Sequence of chain 1.P:
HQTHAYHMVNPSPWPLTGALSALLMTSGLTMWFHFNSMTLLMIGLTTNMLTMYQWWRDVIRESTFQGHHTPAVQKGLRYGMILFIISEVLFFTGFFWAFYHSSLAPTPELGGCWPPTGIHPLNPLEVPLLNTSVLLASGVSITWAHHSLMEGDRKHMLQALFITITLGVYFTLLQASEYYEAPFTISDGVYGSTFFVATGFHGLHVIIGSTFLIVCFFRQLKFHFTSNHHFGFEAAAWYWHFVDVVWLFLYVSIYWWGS

A small-molecule ligand and the protein it binds are described below.
Small molecule (SMILES): CCCCCCCCCCO[C@@H]1O[C@H](CO)[C@@H](O[C@H]2O[C@H](CO)[C@@H](O)[C@H](O)[C@H]2O)[C@H](O)[C@H]1O

Sequence of chain 1.W:
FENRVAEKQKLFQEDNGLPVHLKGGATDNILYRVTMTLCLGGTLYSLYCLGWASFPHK

Binding-site contacts:
Ligand atom O61 contacts residue DMU1 of chain 1.QD at 3.8 Å.
Ligand atom O7 contacts residue TRP52 of chain 1.W at 4.1 Å.
Ligand atom C37 contacts residue SER46 of chain 1.W at 3.5 Å.
Ligand atom C5 contacts residue DMU1 of chain 1.QD at 3.6 Å.
Ligand atom C34 contacts residue LEU145 of chain 1.N at 4.0 Å (hydrophobic).
Ligand atom C19 contacts residue MET33 of chain 1.P at 2.5 Å (hydrophobic).
Ligand atom C1 contacts residue TYR45 of chain 1.W at 4.2 Å (hydrophobic).
Ligand atom C18 contacts residue PHE37 of chain 1.P at 3.3 Å (hydrophobic).
Ligand atom C28 contacts residue THR32 of chain 1.P at 3.9 Å.
Ligand atom C22 contacts residue MET33 of chain 1.P at 3.5 Å (hydrophobic).
Ligand atom O3 contacts residue DMU1 of chain 1.QD at 3.2 Å (h-bond).
Ligand atom O5 contacts residue PHE37 of chain 1.P at 3.8 Å.
Ligand atom C57 contacts residue PHE37 of chain 1.P at 3.6 Å (hydrophobic).
Ligand atom O61 contacts residue PHE37 of chain 1.P at 2.7 Å (h-bond).
Ligand atom C4 contacts residue TRP52 of chain 1.W at 3.9 Å (hydrophobic).
Ligand atom C10 contacts residue DMU1 of chain 1.QD at 3.4 Å.
Ligand atom O49 contacts residue CYS49 of chain 1.W at 3.4 Å (h-bond).
Ligand atom C57 contacts residue TRP52 of chain 1.W at 4.0 Å (hydrophobic).
Ligand atom C43 contacts residue SER46 of chain 1.W at 3.9 Å.
Ligand atom O5 contacts residue TRP52 of chain 1.W at 4.0 Å.
Ligand atom C19 contacts residue PHE37 of chain 1.P at 3.7 Å (hydrophobic).
Ligand atom C43 contacts residue LEU110 of chain 1.N at 3.3 Å (hydrophobic).
Ligand atom O49 contacts residue TYR45 of chain 1.W at 3.9 Å.
Ligand atom O6 contacts residue TRP52 of chain 1.W at 3.8 Å.
Ligand atom C25 contacts residue THR32 of chain 1.P at 4.1 Å.
Ligand atom C40 contacts residue SER29 of chain 1.P at 4.0 Å.
Ligand atom C25 contacts residue MET33 of chain 1.P at 3.5 Å (hydrophobic).
Ligand atom C34 contacts residue ALA114 of chain 1.N at 4.1 Å (hydrophobic).
Ligand atom O1 contacts residue DMU1 of chain 1.QD at 4.0 Å.
Ligand atom C22 contacts residue PHE37 of chain 1.P at 3.6 Å (hydrophobic).
Ligand atom O49 contacts residue TYR48 of chain 1.W at 3.4 Å.
Ligand atom C6 contacts residue TRP52 of chain 1.W at 4.0 Å (hydrophobic).
Ligand atom O16 contacts residue CYS49 of chain 1.W at 3.3 Å (h-bond).
Ligand atom C18 contacts residue MET33 of chain 1.P at 3.9 Å (hydrophobic).
Ligand atom C9 contacts residue TRP52 of chain 1.W at 4.1 Å (hydrophobic).
Ligand atom C37 contacts residue SER29 of chain 1.P at 3.7 Å.
Ligand atom C19 contacts residue CYS49 of chain 1.W at 4.0 Å (hydrophobic).
Ligand atom C25 contacts residue PHE37 of chain 1.P at 3.6 Å (hydrophobic).
Ligand atom C22 contacts residue CYS49 of chain 1.W at 3.7 Å (hydrophobic).
Ligand atom C43 contacts residue LEU50 of chain 1.W at 4.1 Å (hydrophobic).

Sequence of chain 1.N:
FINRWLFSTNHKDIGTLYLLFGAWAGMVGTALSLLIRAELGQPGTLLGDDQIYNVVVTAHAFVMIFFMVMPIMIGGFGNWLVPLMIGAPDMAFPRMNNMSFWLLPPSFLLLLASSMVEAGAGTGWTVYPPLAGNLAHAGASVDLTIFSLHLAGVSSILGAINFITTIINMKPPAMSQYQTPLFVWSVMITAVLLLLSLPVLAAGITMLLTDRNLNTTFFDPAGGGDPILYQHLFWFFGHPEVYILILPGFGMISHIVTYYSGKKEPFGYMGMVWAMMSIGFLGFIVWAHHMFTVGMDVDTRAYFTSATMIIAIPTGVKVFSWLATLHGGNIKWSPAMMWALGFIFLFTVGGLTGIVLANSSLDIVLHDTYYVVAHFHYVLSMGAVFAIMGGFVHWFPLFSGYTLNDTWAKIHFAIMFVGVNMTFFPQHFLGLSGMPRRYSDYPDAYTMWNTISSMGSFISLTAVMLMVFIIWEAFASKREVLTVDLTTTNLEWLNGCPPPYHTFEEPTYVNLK